A protein and the small-molecule ligand that binds it are described below.
Small molecule (SMILES): CC(=O)N[C@@H]1[C@@H](O)[C@H](O)[C@@H](CO)O[C@H]1O

Sequence of chain 1.E:
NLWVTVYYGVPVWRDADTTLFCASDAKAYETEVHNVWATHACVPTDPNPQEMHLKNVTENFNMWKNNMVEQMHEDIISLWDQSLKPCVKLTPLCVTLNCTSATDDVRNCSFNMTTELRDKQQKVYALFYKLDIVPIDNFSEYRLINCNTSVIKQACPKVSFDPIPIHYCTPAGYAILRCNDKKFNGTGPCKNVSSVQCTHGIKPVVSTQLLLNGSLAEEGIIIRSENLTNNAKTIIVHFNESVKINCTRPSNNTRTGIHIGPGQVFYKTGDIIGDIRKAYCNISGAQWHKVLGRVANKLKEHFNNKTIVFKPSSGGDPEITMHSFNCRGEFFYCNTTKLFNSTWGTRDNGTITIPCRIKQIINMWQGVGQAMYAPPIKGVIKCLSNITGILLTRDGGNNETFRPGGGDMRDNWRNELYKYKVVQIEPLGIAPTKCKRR

Binding-site contacts:
Ligand atom C1 contacts residue ASN281 of chain 1.E at 1.4 Å.
Ligand atom O7 contacts residue ASN281 of chain 1.E at 3.5 Å (h-bond).
Ligand atom C1 contacts residue ILE302 of chain 1.E at 4.0 Å (hydrophobic).
Ligand atom C4 contacts residue ASN281 of chain 1.E at 4.2 Å.
Ligand atom C5 contacts residue ASN281 of chain 1.E at 3.7 Å.
Ligand atom O6 contacts residue ILE302 of chain 1.E at 4.1 Å.
Ligand atom C3 contacts residue ASN281 of chain 1.E at 3.8 Å.
Ligand atom C8 contacts residue VAL414 of chain 1.E at 4.3 Å (hydrophobic).
Ligand atom O5 contacts residue ILE302 of chain 1.E at 3.0 Å.
Ligand atom C2 contacts residue ASN281 of chain 1.E at 2.5 Å.
Ligand atom C6 contacts residue ILE302 of chain 1.E at 3.7 Å (hydrophobic).
Ligand atom N2 contacts residue ASN281 of chain 1.E at 2.9 Å (h-bond).
Ligand atom O5 contacts residue ASN281 of chain 1.E at 2.4 Å (h-bond).
Ligand atom C7 contacts residue ASN281 of chain 1.E at 3.4 Å.
Ligand atom C5 contacts residue ILE302 of chain 1.E at 4.0 Å (hydrophobic).
Ligand atom C8 contacts residue ASN281 of chain 1.E at 4.5 Å.